Sequence of chain 2.A:
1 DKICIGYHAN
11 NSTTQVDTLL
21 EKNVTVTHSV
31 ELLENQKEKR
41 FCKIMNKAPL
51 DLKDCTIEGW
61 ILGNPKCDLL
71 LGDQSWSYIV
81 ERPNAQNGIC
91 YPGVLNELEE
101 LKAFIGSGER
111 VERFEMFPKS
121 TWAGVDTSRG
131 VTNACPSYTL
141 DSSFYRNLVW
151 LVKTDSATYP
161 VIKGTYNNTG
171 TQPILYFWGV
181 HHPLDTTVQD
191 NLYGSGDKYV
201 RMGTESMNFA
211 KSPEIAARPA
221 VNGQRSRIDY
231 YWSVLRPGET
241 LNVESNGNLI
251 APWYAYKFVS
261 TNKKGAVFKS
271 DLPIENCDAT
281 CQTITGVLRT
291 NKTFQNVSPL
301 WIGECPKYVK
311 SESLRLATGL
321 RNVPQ

A small-molecule ligand and the protein it binds are described below.
Small molecule (SMILES): CC(=O)N[C@@H]1[C@@H](O)[C@H](O)[C@@H](CO)O[C@H]1O

Binding-site contacts:
Ligand atom C7 contacts residue ASN167 of chain 2.A at 3.5 Å.
Ligand atom N2 contacts residue ASN167 of chain 2.A at 3.0 Å (h-bond).
Ligand atom O5 contacts residue THR240 of chain 2.A at 3.4 Å (h-bond).
Ligand atom C6 contacts residue THR240 of chain 2.A at 4.5 Å.
Ligand atom N2 contacts residue THR169 of chain 2.A at 4.4 Å.
Ligand atom C7 contacts residue THR169 of chain 2.A at 3.7 Å.
Ligand atom C1 contacts residue THR240 of chain 2.A at 4.0 Å.
Ligand atom C1 contacts residue ASN167 of chain 2.A at 1.4 Å.
Ligand atom C2 contacts residue ASN167 of chain 2.A at 2.3 Å.
Ligand atom C3 contacts residue ASN167 of chain 2.A at 3.6 Å.
Ligand atom C4 contacts residue ASN167 of chain 2.A at 4.0 Å.
Ligand atom O7 contacts residue THR169 of chain 2.A at 3.7 Å.
Ligand atom O5 contacts residue ASN167 of chain 2.A at 2.2 Å (h-bond).
Ligand atom C5 contacts residue ASN167 of chain 2.A at 3.5 Å.
Ligand atom C8 contacts residue THR169 of chain 2.A at 3.6 Å.
Ligand atom O7 contacts residue ASN167 of chain 2.A at 3.5 Å (h-bond).